The small molecule below binds the protein below.
Small molecule (SMILES): CC(=O)N[C@@H]1[C@@H](O)[C@H](O)[C@@H](CO)O[C@H]1O

Sequence of chain 1.O:
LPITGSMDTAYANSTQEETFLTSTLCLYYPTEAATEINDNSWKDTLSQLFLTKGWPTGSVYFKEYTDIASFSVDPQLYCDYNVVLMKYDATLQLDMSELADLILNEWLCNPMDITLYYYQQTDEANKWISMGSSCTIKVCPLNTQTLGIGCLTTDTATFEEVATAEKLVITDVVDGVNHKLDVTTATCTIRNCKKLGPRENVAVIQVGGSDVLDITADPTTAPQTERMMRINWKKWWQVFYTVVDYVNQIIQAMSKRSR

Binding-site contacts:
Ligand atom O5 contacts residue ASN69 of chain 1.O at 2.2 Å (h-bond).
Ligand atom O7 contacts residue ASN69 of chain 1.O at 4.4 Å.
Ligand atom N2 contacts residue ASN69 of chain 1.O at 2.6 Å (h-bond).
Ligand atom C5 contacts residue ASN69 of chain 1.O at 3.6 Å.
Ligand atom C7 contacts residue ASN69 of chain 1.O at 3.5 Å.
Ligand atom C8 contacts residue ASN69 of chain 1.O at 3.8 Å.
Ligand atom C3 contacts residue ASN69 of chain 1.O at 3.8 Å.
Ligand atom C4 contacts residue ASN69 of chain 1.O at 4.2 Å.
Ligand atom C1 contacts residue ASN69 of chain 1.O at 1.4 Å.
Ligand atom C2 contacts residue ASN69 of chain 1.O at 2.5 Å.